A protein and the small-molecule ligand that binds it are described below.
Small molecule (SMILES): CCOC(=O)c1ccc(OCCCCC2CCN(c3ccc(C)nn3)CC2)cc1

Sequence of chain 4.D:
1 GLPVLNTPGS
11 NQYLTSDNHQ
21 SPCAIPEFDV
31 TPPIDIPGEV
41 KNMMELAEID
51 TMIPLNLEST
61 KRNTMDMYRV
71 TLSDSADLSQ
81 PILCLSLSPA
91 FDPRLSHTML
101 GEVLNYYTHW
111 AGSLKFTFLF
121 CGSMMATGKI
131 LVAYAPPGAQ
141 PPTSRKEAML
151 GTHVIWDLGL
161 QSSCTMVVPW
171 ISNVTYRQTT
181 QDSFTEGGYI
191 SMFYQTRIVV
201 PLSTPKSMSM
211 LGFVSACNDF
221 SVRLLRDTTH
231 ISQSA

Sequence of chain 3.D:
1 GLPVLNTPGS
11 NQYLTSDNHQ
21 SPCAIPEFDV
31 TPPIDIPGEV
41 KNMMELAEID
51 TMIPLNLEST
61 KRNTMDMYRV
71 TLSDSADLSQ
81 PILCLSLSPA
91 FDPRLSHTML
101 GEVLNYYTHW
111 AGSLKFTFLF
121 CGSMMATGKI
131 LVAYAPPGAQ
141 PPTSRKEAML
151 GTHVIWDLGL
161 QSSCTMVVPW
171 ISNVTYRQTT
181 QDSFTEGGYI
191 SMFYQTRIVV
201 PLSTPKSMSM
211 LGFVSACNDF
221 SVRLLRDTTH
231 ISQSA

Binding-site contacts:
Ligand atom C21 contacts residue TYR203 of chain 3.B at 3.8 Å (hydrophobic).
Ligand atom C3 contacts residue PRO179 of chain 3.B at 3.7 Å (hydrophobic).
Ligand atom C3 contacts residue TYR157 of chain 3.B at 3.5 Å (hydrophobic).
Ligand atom C23 contacts residue TYR110 of chain 3.B at 3.3 Å (hydrophobic).
Ligand atom C19 contacts residue PHE236 of chain 3.B at 3.5 Å (hydrophobic).
Ligand atom C9 contacts residue TYR157 of chain 3.B at 3.8 Å (hydrophobic).
Ligand atom C20 contacts residue PHE236 of chain 3.B at 3.2 Å (hydrophobic).
Ligand atom C1 contacts residue ILE181 of chain 3.B at 3.4 Å (hydrophobic).
Ligand atom C11 contacts residue TYR157 of chain 3.B at 3.6 Å (hydrophobic).
Ligand atom C22 contacts residue TYR203 of chain 3.B at 3.5 Å (hydrophobic).
Ligand atom C10 contacts residue TYR157 of chain 3.B at 3.6 Å (hydrophobic).
Ligand atom C12 contacts residue PHE236 of chain 3.B at 3.8 Å (hydrophobic).
Ligand atom C8 contacts residue ILE108 of chain 3.B at 3.8 Å (hydrophobic).
Ligand atom C27 contacts residue THR109 of chain 3.B at 3.5 Å.
Ligand atom C7 contacts residue PHE132 of chain 3.B at 3.6 Å (hydrophobic).
Ligand atom C11 contacts residue VAL194 of chain 3.B at 3.7 Å (hydrophobic).
Ligand atom C1 contacts residue ILE155 of chain 3.B at 3.7 Å (hydrophobic).
Ligand atom N4 contacts residue LEU239 of chain 3.B at 3.8 Å.
Ligand atom C19 contacts residue TYR110 of chain 3.B at 3.7 Å (hydrophobic).
Ligand atom C26 contacts residue THR109 of chain 3.B at 3.7 Å.
Ligand atom C23 contacts residue PHE236 of chain 3.B at 3.5 Å (hydrophobic).
Ligand atom O25 contacts residue TYR110 of chain 3.B at 3.0 Å.
Ligand atom C8 contacts residue PHE132 of chain 3.B at 3.4 Å (hydrophobic).
Ligand atom N6 contacts residue VAL194 of chain 3.B at 3.7 Å.
Ligand atom C20 contacts residue TYR110 of chain 3.B at 3.5 Å (hydrophobic).
Ligand atom N4 contacts residue ILE192 of chain 3.B at 3.6 Å.
Ligand atom C4 contacts residue TYR157 of chain 3.B at 3.4 Å (hydrophobic).
Ligand atom O24 contacts residue PHE236 of chain 3.B at 3.7 Å.
Ligand atom C10 contacts residue VAL194 of chain 3.B at 3.7 Å (hydrophobic).
Ligand atom C14 contacts residue PHE236 of chain 3.B at 3.9 Å (hydrophobic).
Ligand atom O24 contacts residue TYR110 of chain 3.B at 3.9 Å.
Ligand atom C13 contacts residue VAL197 of chain 3.B at 3.6 Å (hydrophobic).
Ligand atom C3 contacts residue ALA24 of chain 3.D at 3.7 Å (hydrophobic).
Ligand atom N3 contacts residue ILE192 of chain 3.B at 3.8 Å.
Ligand atom C21 contacts residue PHE236 of chain 3.B at 3.4 Å (hydrophobic).
Ligand atom C1 contacts residue PRO179 of chain 3.B at 3.9 Å (hydrophobic).
Ligand atom C14 contacts residue VAL197 of chain 3.B at 3.6 Å (hydrophobic).
Ligand atom C22 contacts residue PHE236 of chain 3.B at 3.9 Å (hydrophobic).
Ligand atom C4 contacts residue ALA24 of chain 3.D at 3.8 Å (hydrophobic).
Ligand atom C9 contacts residue ILE108 of chain 3.B at 3.5 Å (hydrophobic).

Sequence of chain 3.B:
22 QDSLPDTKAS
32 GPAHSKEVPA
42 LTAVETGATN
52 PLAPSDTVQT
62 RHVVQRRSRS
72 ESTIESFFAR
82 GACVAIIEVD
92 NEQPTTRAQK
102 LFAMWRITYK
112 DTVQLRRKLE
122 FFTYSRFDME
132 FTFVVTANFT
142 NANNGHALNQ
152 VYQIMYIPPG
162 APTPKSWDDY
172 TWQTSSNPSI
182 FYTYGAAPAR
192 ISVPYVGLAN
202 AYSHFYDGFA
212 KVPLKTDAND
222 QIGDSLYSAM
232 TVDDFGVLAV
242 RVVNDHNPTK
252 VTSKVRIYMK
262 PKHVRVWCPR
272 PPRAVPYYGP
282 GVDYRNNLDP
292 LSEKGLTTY